Sequence of chain 1.B:
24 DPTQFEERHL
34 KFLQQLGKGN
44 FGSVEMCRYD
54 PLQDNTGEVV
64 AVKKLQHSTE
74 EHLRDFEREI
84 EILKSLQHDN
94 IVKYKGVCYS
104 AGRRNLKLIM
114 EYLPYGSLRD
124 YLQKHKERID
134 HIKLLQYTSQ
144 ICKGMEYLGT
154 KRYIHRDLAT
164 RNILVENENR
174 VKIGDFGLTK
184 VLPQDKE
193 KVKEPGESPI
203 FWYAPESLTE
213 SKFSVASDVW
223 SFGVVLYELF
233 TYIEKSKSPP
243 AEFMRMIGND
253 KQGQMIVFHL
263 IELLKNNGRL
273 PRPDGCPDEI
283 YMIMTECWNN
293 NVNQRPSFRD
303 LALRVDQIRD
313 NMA

Binding-site contacts:
Ligand atom C24 contacts residue GLU114 of chain 1.B at 3.7 Å.
Ligand atom C08 contacts residue ASP178 of chain 1.B at 3.4 Å.
Ligand atom C20 contacts residue LEU167 of chain 1.B at 3.3 Å (hydrophobic).
Ligand atom N13 contacts residue LEU167 of chain 1.B at 3.7 Å.
Ligand atom C26 contacts residue LEU116 of chain 1.B at 3.2 Å (hydrophobic).
Ligand atom O29 contacts residue GLY42 of chain 1.B at 3.3 Å.
Ligand atom C21 contacts residue MET113 of chain 1.B at 3.7 Å (hydrophobic).
Ligand atom C19 contacts residue LEU167 of chain 1.B at 3.7 Å (hydrophobic).
Ligand atom F37 contacts residue LEU68 of chain 1.B at 3.5 Å.
Ligand atom N23 contacts residue VAL95 of chain 1.B at 3.7 Å.
Ligand atom C04 contacts residue LYS66 of chain 1.B at 3.8 Å.
Ligand atom C05 contacts residue ASP178 of chain 1.B at 3.5 Å.
Ligand atom C11 contacts residue ASN165 of chain 1.B at 3.7 Å.
Ligand atom C24 contacts residue LEU167 of chain 1.B at 3.6 Å (hydrophobic).
Ligand atom N13 contacts residue ASN165 of chain 1.B at 3.5 Å.
Ligand atom C21 contacts residue LEU167 of chain 1.B at 3.6 Å (hydrophobic).
Ligand atom C12 contacts residue ARG164 of chain 1.B at 3.3 Å.
Ligand atom O29 contacts residue PHE44 of chain 1.B at 3.8 Å.
Ligand atom C22 contacts residue VAL95 of chain 1.B at 3.8 Å (hydrophobic).
Ligand atom N13 contacts residue ASP178 of chain 1.B at 3.7 Å.
Ligand atom F40 contacts residue GLY45 of chain 1.B at 3.4 Å.
Ligand atom F40 contacts residue PHE44 of chain 1.B at 3.6 Å.
Ligand atom C31 contacts residue PHE44 of chain 1.B at 3.7 Å (hydrophobic).
Ligand atom C24 contacts residue ALA64 of chain 1.B at 3.4 Å (hydrophobic).
Ligand atom O29 contacts residue GLY45 of chain 1.B at 3.7 Å.
Ligand atom N27 contacts residue LEU39 of chain 1.B at 3.7 Å.
Ligand atom C22 contacts residue ALA64 of chain 1.B at 3.8 Å (hydrophobic).
Ligand atom C11 contacts residue ARG164 of chain 1.B at 3.1 Å.
Ligand atom C22 contacts residue MET113 of chain 1.B at 3.2 Å (hydrophobic).
Ligand atom C26 contacts residue TYR115 of chain 1.B at 3.5 Å (hydrophobic).
Ligand atom N23 contacts residue ALA64 of chain 1.B at 3.2 Å.
Ligand atom N23 contacts residue GLU114 of chain 1.B at 2.8 Å (salt-bridge).
Ligand atom C02 contacts residue GLY45 of chain 1.B at 3.1 Å.
Ligand atom C16 contacts residue LEU167 of chain 1.B at 3.8 Å (hydrophobic).
Ligand atom O29 contacts residue ASN43 of chain 1.B at 3.8 Å.
Ligand atom C02 contacts residue GLY42 of chain 1.B at 3.4 Å.
Ligand atom N25 contacts residue TYR115 of chain 1.B at 3.6 Å.
Ligand atom N13 contacts residue GLY177 of chain 1.B at 3.4 Å.
Ligand atom C12 contacts residue ASN165 of chain 1.B at 3.6 Å.
Ligand atom N25 contacts residue LEU116 of chain 1.B at 3.0 Å (h-bond).

The small molecule below binds the protein below.
Small molecule (SMILES): N#CCC1(n2cc(-c3ncnc4[nH]ccc34)cn2)CN(C2CCN(C(=O)c3ccnc(C(F)(F)F)c3F)CC2)C1